Sequence of chain 7.A:
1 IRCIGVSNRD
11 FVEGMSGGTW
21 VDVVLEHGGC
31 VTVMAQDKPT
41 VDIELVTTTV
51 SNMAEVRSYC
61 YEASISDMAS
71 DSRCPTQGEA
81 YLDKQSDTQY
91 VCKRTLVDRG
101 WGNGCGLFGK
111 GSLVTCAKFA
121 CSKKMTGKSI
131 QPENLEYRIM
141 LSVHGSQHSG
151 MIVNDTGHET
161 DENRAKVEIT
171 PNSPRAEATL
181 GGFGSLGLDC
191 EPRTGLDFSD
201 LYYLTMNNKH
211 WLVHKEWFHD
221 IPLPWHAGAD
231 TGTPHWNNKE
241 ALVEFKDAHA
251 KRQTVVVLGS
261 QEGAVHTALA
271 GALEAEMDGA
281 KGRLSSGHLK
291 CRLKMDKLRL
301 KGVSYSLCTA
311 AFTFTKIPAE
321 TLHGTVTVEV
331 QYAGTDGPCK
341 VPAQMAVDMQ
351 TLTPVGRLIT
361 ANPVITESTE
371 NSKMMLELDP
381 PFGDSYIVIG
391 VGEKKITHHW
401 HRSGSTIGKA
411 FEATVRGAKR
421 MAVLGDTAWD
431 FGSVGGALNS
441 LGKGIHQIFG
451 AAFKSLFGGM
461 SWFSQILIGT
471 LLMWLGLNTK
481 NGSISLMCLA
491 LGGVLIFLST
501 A

The small molecule below binds the protein below.
Small molecule (SMILES): CC(=O)N[C@H]1[C@H](O[C@H]2[C@H](O)[C@@H](NC(C)=O)CO[C@@H]2CO)O[C@H](CO)[C@@H](O)[C@@H]1O

Binding-site contacts:
Ligand atom C1 contacts residue MET151 of chain 7.A at 4.4 Å (hydrophobic).
Ligand atom N2 contacts residue ASN154 of chain 7.A at 3.8 Å.
Ligand atom O7 contacts residue ASN154 of chain 7.A at 3.3 Å (h-bond).
Ligand atom C5 contacts residue THR156 of chain 7.A at 4.3 Å.
Ligand atom O5 contacts residue ASN154 of chain 7.A at 4.0 Å.
Ligand atom C7 contacts residue ASN154 of chain 7.A at 3.5 Å.
Ligand atom O5 contacts residue THR156 of chain 7.A at 4.2 Å.
Ligand atom C1 contacts residue ASN154 of chain 7.A at 3.0 Å.
Ligand atom N2 contacts residue THR156 of chain 7.A at 3.8 Å.
Ligand atom C2 contacts residue ASN154 of chain 7.A at 4.0 Å.
Ligand atom C2 contacts residue THR156 of chain 7.A at 3.9 Å.
Ligand atom C8 contacts residue ASN154 of chain 7.A at 3.9 Å.
Ligand atom O7 contacts residue GLY150 of chain 7.A at 3.4 Å (h-bond).
Ligand atom C1 contacts residue THR156 of chain 7.A at 3.4 Å.
Ligand atom C7 contacts residue GLY150 of chain 7.A at 4.3 Å.
Ligand atom C3 contacts residue THR156 of chain 7.A at 4.0 Å.